Binding-site contacts:
Ligand atom C4 contacts residue GLU77 of chain 1.Q at 3.9 Å.
Ligand atom O3 contacts residue SER74 of chain 1.Q at 3.7 Å.
Ligand atom O55 contacts residue SER74 of chain 1.Q at 3.8 Å.
Ligand atom O49 contacts residue TRP78 of chain 1.Q at 2.9 Å (h-bond).
Ligand atom C57 contacts residue LYS411 of chain 1.N at 3.6 Å.
Ligand atom C34 contacts residue ALA415 of chain 1.N at 4.0 Å (hydrophobic).
Ligand atom O5 contacts residue DMU1 of chain 1.XC at 4.0 Å.
Ligand atom O49 contacts residue THR75 of chain 1.Q at 3.0 Å (h-bond).
Ligand atom C18 contacts residue VAL81 of chain 1.Q at 4.0 Å (hydrophobic).
Ligand atom O49 contacts residue GLU77 of chain 1.Q at 3.3 Å (salt-bridge).
Ligand atom C6 contacts residue GLU77 of chain 1.Q at 3.7 Å.
Ligand atom C43 contacts residue PHE418 of chain 1.N at 3.8 Å (hydrophobic).
Ligand atom C22 contacts residue VAL81 of chain 1.Q at 3.6 Å (hydrophobic).
Ligand atom O2 contacts residue TRP334 of chain 1.N at 3.6 Å.
Ligand atom C22 contacts residue MET339 of chain 1.N at 4.0 Å (hydrophobic).
Ligand atom C11 contacts residue TRP334 of chain 1.N at 3.5 Å (hydrophobic).
Ligand atom O61 contacts residue LYS411 of chain 1.N at 2.6 Å (salt-bridge).
Ligand atom O55 contacts residue THR75 of chain 1.Q at 3.0 Å (h-bond).
Ligand atom C2 contacts residue THR75 of chain 1.Q at 3.2 Å.
Ligand atom O5 contacts residue GLU77 of chain 1.Q at 4.0 Å.
Ligand atom C40 contacts residue PHE418 of chain 1.N at 3.7 Å (hydrophobic).
Ligand atom O61 contacts residue TRP334 of chain 1.N at 2.9 Å (h-bond).
Ligand atom O6 contacts residue DMU1 of chain 1.XC at 3.5 Å.
Ligand atom C9 contacts residue TRP334 of chain 1.N at 3.7 Å (hydrophobic).
Ligand atom O2 contacts residue ILE332 of chain 1.N at 3.6 Å (h-bond).
Ligand atom C6 contacts residue TRP78 of chain 1.Q at 3.7 Å (hydrophobic).
Ligand atom C37 contacts residue ALA415 of chain 1.N at 3.8 Å (hydrophobic).
Ligand atom O6 contacts residue TRP334 of chain 1.N at 3.3 Å (h-bond).
Ligand atom O3 contacts residue ARG73 of chain 1.Q at 2.9 Å (salt-bridge).
Ligand atom C1 contacts residue TRP78 of chain 1.Q at 3.8 Å (hydrophobic).
Ligand atom O16 contacts residue TRP78 of chain 1.Q at 3.0 Å (h-bond).
Ligand atom C34 contacts residue PHE414 of chain 1.N at 3.9 Å (hydrophobic).
Ligand atom O49 contacts residue ASN76 of chain 1.Q at 4.0 Å.
Ligand atom O16 contacts residue GLU77 of chain 1.Q at 3.8 Å.
Ligand atom C25 contacts residue DMU1 of chain 1.XC at 3.9 Å.
Ligand atom C5 contacts residue ARG73 of chain 1.Q at 3.8 Å.
Ligand atom C57 contacts residue TRP334 of chain 1.N at 3.4 Å (hydrophobic).
Ligand atom C1 contacts residue THR75 of chain 1.Q at 3.8 Å.
Ligand atom C18 contacts residue TRP78 of chain 1.Q at 3.8 Å (hydrophobic).
Ligand atom O61 contacts residue MET339 of chain 1.N at 3.8 Å.

Sequence of chain 1.N:
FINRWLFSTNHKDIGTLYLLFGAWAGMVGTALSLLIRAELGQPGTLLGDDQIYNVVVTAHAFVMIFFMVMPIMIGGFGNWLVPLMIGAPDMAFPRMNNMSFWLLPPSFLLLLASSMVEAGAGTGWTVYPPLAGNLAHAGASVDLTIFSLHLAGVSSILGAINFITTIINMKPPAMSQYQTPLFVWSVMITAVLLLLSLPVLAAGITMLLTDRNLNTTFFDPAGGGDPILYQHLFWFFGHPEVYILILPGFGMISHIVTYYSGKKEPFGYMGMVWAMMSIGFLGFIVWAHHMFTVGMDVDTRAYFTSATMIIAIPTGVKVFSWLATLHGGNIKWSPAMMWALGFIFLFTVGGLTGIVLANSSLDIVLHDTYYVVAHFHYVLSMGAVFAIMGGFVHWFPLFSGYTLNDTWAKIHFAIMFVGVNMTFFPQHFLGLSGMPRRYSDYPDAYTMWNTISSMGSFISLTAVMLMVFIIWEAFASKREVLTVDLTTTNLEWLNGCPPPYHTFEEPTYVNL

Sequence of chain 1.Q:
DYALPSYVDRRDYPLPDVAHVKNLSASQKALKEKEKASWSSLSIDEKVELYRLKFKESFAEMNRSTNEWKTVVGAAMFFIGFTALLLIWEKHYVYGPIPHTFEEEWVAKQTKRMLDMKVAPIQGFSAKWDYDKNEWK

A small-molecule ligand and the protein it binds are described below.
Small molecule (SMILES): CCCCCCCCCCO[C@@H]1O[C@H](CO)[C@@H](O[C@H]2O[C@H](CO)[C@@H](O)[C@H](O)[C@H]2O)[C@H](O)[C@H]1O